Sequence of chain 1.A:
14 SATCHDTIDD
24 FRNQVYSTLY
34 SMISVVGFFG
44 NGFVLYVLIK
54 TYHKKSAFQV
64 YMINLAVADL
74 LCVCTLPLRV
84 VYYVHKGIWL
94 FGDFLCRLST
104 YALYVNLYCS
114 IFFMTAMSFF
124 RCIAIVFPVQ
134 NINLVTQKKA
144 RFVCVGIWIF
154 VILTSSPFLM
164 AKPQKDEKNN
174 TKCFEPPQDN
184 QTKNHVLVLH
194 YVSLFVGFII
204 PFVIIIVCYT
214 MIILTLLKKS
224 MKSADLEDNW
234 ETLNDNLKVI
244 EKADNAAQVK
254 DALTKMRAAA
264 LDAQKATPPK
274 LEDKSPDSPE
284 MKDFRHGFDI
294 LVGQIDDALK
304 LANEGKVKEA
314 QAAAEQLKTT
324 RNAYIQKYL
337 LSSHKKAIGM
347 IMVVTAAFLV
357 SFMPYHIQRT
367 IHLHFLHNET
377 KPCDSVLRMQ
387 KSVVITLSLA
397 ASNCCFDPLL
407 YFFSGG

This small molecule binds to this protein.
Small molecule (SMILES): O=C(Nc1cccc2c(=O)cc(-c3nnn[nH]3)oc12)c1ccc(OCCCCc2ccccc2)cc1

Binding-site contacts:
Ligand atom C3 contacts residue LEU372 of chain 1.A at 3.7 Å (hydrophobic).
Ligand atom C26 contacts residue VAL189 of chain 1.A at 3.5 Å (hydrophobic).
Ligand atom C13 contacts residue TYR361 of chain 1.A at 3.8 Å (hydrophobic).
Ligand atom C15 contacts residue LEU192 of chain 1.A at 3.7 Å (hydrophobic).
Ligand atom N3 contacts residue PHE177 of chain 1.A at 3.8 Å.
Ligand atom C4 contacts residue HIS368 of chain 1.A at 3.5 Å.
Ligand atom C19 contacts residue THR157 of chain 1.A at 3.8 Å.
Ligand atom N4 contacts residue LEU393 of chain 1.A at 3.5 Å.
Ligand atom N4 contacts residue PHE177 of chain 1.A at 3.6 Å.
Ligand atom O1 contacts residue PRO179 of chain 1.A at 3.4 Å.
Ligand atom C16 contacts residue LEU192 of chain 1.A at 3.8 Å (hydrophobic).
Ligand atom C7 contacts residue PHE177 of chain 1.A at 3.7 Å (hydrophobic).
Ligand atom O contacts residue LEU369 of chain 1.A at 3.4 Å.
Ligand atom O3 contacts residue PHE161 of chain 1.A at 3.6 Å.
Ligand atom N3 contacts residue ARG82 of chain 1.A at 3.6 Å (salt-bridge).
Ligand atom C25 contacts residue VAL189 of chain 1.A at 3.8 Å (hydrophobic).
Ligand atom C21 contacts residue SER196 of chain 1.A at 3.8 Å.
Ligand atom C11 contacts residue ARG365 of chain 1.A at 3.9 Å.
Ligand atom C23 contacts residue VAL195 of chain 1.A at 3.7 Å (hydrophobic).
Ligand atom C4 contacts residue PRO179 of chain 1.A at 3.8 Å (hydrophobic).
Ligand atom C24 contacts residue THR157 of chain 1.A at 3.7 Å.
Ligand atom C19 contacts residue SER196 of chain 1.A at 3.8 Å.
Ligand atom C14 contacts residue PHE161 of chain 1.A at 3.6 Å (hydrophobic).
Ligand atom C15 contacts residue SER196 of chain 1.A at 3.5 Å.
Ligand atom N2 contacts residue TYR107 of chain 1.A at 3.2 Å (h-bond).
Ligand atom C20 contacts residue SER196 of chain 1.A at 3.8 Å.
Ligand atom O contacts residue VAL189 of chain 1.A at 3.7 Å.
Ligand atom C13 contacts residue PHE161 of chain 1.A at 3.7 Å (hydrophobic).
Ligand atom N1 contacts residue TYR107 of chain 1.A at 2.7 Å (h-bond).
Ligand atom N3 contacts residue LEU393 of chain 1.A at 3.5 Å.
Ligand atom C9 contacts residue TYR107 of chain 1.A at 3.8 Å (hydrophobic).
Ligand atom C14 contacts residue ARG365 of chain 1.A at 3.6 Å.
Ligand atom C13 contacts residue ARG365 of chain 1.A at 3.6 Å.
Ligand atom C3 contacts residue HIS368 of chain 1.A at 3.5 Å.
Ligand atom C20 contacts residue TYR111 of chain 1.A at 3.7 Å (hydrophobic).
Ligand atom C13 contacts residue TYR107 of chain 1.A at 3.4 Å (hydrophobic).
Ligand atom C18 contacts residue SER158 of chain 1.A at 3.3 Å.
Ligand atom C22 contacts residue SER196 of chain 1.A at 3.7 Å.
Ligand atom C17 contacts residue TYR111 of chain 1.A at 3.6 Å (hydrophobic).
Ligand atom C12 contacts residue TYR107 of chain 1.A at 3.4 Å (hydrophobic).